A small-molecule ligand and the protein it binds are described below.
Small molecule (SMILES): Cc1c[nH]c(=O)[nH]c1=O

Sequence of chain 1.C:
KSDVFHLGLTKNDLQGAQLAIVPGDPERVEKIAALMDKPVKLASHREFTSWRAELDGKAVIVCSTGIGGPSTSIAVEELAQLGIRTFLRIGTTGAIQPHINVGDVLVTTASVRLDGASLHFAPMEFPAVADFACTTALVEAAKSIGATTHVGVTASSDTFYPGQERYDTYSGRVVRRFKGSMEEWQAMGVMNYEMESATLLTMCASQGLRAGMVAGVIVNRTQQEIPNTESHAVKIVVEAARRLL

Binding-site contacts:
Ligand atom O4 contacts residue ARG168 of chain 1.C at 2.7 Å (salt-bridge).
Ligand atom N3 contacts residue GLN166 of chain 1.C at 3.2 Å (h-bond).
Ligand atom N3 contacts residue GLU196 of chain 1.C at 4.2 Å.
Ligand atom C4 contacts residue ARG168 of chain 1.C at 3.7 Å.
Ligand atom O4 contacts residue PHE162 of chain 1.C at 3.7 Å.
Ligand atom CM5 contacts residue VAL221 of chain 1.C at 3.5 Å (hydrophobic).
Ligand atom CM5 contacts residue GLY96 of chain 1.C at 3.6 Å.
Ligand atom CM5 contacts residue PRO229 of chain 1.C at 3.5 Å (hydrophobic).
Ligand atom C4 contacts residue GLY96 of chain 1.C at 3.9 Å.
Ligand atom C6 contacts residue THR94 of chain 1.C at 3.8 Å.
Ligand atom C4 contacts residue PHE162 of chain 1.C at 3.5 Å (hydrophobic).
Ligand atom C2 contacts residue TYR195 of chain 1.C at 4.0 Å (hydrophobic).
Ligand atom O2 contacts residue GLN166 of chain 1.C at 4.0 Å.
Ligand atom CM5 contacts residue ILE220 of chain 1.C at 3.6 Å (hydrophobic).
Ligand atom C6 contacts residue ILE220 of chain 1.C at 3.8 Å (hydrophobic).
Ligand atom C5 contacts residue ARG168 of chain 1.C at 4.2 Å.
Ligand atom N3 contacts residue PHE162 of chain 1.C at 3.7 Å.
Ligand atom O2 contacts residue MET197 of chain 1.C at 3.3 Å.
Ligand atom C5 contacts residue PHE162 of chain 1.C at 3.7 Å (hydrophobic).
Ligand atom N3 contacts residue TYR195 of chain 1.C at 3.9 Å.
Ligand atom CM5 contacts residue ARG168 of chain 1.C at 3.7 Å.
Ligand atom C5 contacts residue GLY96 of chain 1.C at 3.5 Å.
Ligand atom C4 contacts residue GLN166 of chain 1.C at 3.2 Å.
Ligand atom C6 contacts residue THR95 of chain 1.C at 3.8 Å.
Ligand atom N1 contacts residue THR95 of chain 1.C at 4.0 Å.
Ligand atom CM5 contacts residue THR95 of chain 1.C at 3.9 Å.
Ligand atom C5 contacts residue ILE220 of chain 1.C at 4.2 Å (hydrophobic).
Ligand atom O4 contacts residue GLY96 of chain 1.C at 4.2 Å.
Ligand atom C4 contacts residue TYR195 of chain 1.C at 4.2 Å (hydrophobic).
Ligand atom O2 contacts residue GLU196 of chain 1.C at 3.3 Å.
Ligand atom O2 contacts residue THR94 of chain 1.C at 4.2 Å.
Ligand atom C6 contacts residue PHE162 of chain 1.C at 4.2 Å (hydrophobic).
Ligand atom O4 contacts residue GLN166 of chain 1.C at 2.5 Å (h-bond).
Ligand atom C6 contacts residue GLY96 of chain 1.C at 4.0 Å.
Ligand atom C2 contacts residue PHE162 of chain 1.C at 4.2 Å (hydrophobic).
Ligand atom C2 contacts residue GLN166 of chain 1.C at 4.0 Å.
Ligand atom N1 contacts residue THR94 of chain 1.C at 3.4 Å (h-bond).
Ligand atom C2 contacts residue GLU196 of chain 1.C at 3.9 Å.
Ligand atom C5 contacts residue THR95 of chain 1.C at 3.8 Å.
Ligand atom C2 contacts residue THR94 of chain 1.C at 4.1 Å.